Binding-site contacts:
Ligand atom CB contacts residue ILE101 of chain 1.C at 4.4 Å (hydrophobic).
Ligand atom N contacts residue ASN99 of chain 1.C at 4.1 Å.
Ligand atom C contacts residue ASN99 of chain 1.C at 4.1 Å.
Ligand atom N contacts residue ARG237 of chain 1.D at 4.0 Å.
Ligand atom O contacts residue ASN99 of chain 1.C at 4.2 Å.
Ligand atom CB contacts residue ARG237 of chain 1.D at 3.3 Å.
Ligand atom O contacts residue GLU280 of chain 1.D at 3.4 Å.
Ligand atom CB contacts residue LEU279 of chain 1.D at 3.8 Å (hydrophobic).
Ligand atom C contacts residue GLU265 of chain 1.D at 4.5 Å.
Ligand atom CB contacts residue SER201 of chain 1.D at 3.6 Å.
Ligand atom N contacts residue GLU265 of chain 1.D at 3.8 Å.
Ligand atom CA contacts residue ASP95 of chain 1.C at 4.3 Å.
Ligand atom CB contacts residue ASN99 of chain 1.C at 4.2 Å.
Ligand atom O contacts residue ASP251 of chain 1.D at 4.5 Å.
Ligand atom CB contacts residue GLU265 of chain 1.D at 3.1 Å.
Ligand atom CA contacts residue LEU279 of chain 1.D at 4.4 Å (hydrophobic).
Ligand atom O contacts residue GLU265 of chain 1.D at 3.7 Å.
Ligand atom CB contacts residue LEU278 of chain 1.D at 3.4 Å (hydrophobic).
Ligand atom CB contacts residue ASP95 of chain 1.C at 3.2 Å.
Ligand atom CA contacts residue ARG237 of chain 1.D at 4.2 Å.
Ligand atom CA contacts residue GLU265 of chain 1.D at 3.8 Å.

Sequence of chain 1.D:
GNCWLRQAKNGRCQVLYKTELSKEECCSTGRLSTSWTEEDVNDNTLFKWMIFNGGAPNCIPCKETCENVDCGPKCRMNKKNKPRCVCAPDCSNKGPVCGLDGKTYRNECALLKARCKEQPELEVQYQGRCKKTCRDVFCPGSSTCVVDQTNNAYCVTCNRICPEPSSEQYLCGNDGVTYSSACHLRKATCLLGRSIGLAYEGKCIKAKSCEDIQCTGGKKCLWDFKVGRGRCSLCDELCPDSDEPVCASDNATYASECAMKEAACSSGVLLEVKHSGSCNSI

This protein binds this small molecule.
Small molecule (SMILES): C[C@H](N)C(=O)N[C@@H](C)C(=O)N[C@@H](C)C(=O)N[C@@H](C)C(=O)N[C@@H](C)C(=O)N[C@@H](C)C(=O)N[C@@H](C)C(=O)N[C@@H](C)C(=O)N[C@@H](C)C(=O)N[C@@H](C)C=O

Sequence of chain 1.C:
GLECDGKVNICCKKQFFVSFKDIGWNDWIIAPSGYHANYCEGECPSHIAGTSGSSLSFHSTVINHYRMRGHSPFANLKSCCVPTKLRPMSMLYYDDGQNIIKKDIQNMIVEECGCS